Binding-site contacts:
Ligand atom C5 contacts residue ASN801 of chain 1.A at 3.6 Å.
Ligand atom C8 contacts residue GLN804 of chain 1.A at 4.0 Å.
Ligand atom C2 contacts residue SER803 of chain 1.A at 3.9 Å.
Ligand atom C2 contacts residue ASN801 of chain 1.A at 2.5 Å.
Ligand atom C4 contacts residue ASN801 of chain 1.A at 4.2 Å.
Ligand atom C1 contacts residue ASN801 of chain 1.A at 1.4 Å.
Ligand atom C3 contacts residue ASN801 of chain 1.A at 3.8 Å.
Ligand atom C7 contacts residue ASN801 of chain 1.A at 4.1 Å.
Ligand atom C7 contacts residue GLN804 of chain 1.A at 4.2 Å.
Ligand atom O5 contacts residue ASN801 of chain 1.A at 2.3 Å (h-bond).
Ligand atom N2 contacts residue SER803 of chain 1.A at 4.0 Å.
Ligand atom N2 contacts residue ASN801 of chain 1.A at 2.9 Å (h-bond).
Ligand atom C7 contacts residue SER803 of chain 1.A at 3.7 Å.
Ligand atom O7 contacts residue GLN804 of chain 1.A at 3.7 Å.
Ligand atom O7 contacts residue SER803 of chain 1.A at 3.2 Å (h-bond).

Sequence of chain 1.A:
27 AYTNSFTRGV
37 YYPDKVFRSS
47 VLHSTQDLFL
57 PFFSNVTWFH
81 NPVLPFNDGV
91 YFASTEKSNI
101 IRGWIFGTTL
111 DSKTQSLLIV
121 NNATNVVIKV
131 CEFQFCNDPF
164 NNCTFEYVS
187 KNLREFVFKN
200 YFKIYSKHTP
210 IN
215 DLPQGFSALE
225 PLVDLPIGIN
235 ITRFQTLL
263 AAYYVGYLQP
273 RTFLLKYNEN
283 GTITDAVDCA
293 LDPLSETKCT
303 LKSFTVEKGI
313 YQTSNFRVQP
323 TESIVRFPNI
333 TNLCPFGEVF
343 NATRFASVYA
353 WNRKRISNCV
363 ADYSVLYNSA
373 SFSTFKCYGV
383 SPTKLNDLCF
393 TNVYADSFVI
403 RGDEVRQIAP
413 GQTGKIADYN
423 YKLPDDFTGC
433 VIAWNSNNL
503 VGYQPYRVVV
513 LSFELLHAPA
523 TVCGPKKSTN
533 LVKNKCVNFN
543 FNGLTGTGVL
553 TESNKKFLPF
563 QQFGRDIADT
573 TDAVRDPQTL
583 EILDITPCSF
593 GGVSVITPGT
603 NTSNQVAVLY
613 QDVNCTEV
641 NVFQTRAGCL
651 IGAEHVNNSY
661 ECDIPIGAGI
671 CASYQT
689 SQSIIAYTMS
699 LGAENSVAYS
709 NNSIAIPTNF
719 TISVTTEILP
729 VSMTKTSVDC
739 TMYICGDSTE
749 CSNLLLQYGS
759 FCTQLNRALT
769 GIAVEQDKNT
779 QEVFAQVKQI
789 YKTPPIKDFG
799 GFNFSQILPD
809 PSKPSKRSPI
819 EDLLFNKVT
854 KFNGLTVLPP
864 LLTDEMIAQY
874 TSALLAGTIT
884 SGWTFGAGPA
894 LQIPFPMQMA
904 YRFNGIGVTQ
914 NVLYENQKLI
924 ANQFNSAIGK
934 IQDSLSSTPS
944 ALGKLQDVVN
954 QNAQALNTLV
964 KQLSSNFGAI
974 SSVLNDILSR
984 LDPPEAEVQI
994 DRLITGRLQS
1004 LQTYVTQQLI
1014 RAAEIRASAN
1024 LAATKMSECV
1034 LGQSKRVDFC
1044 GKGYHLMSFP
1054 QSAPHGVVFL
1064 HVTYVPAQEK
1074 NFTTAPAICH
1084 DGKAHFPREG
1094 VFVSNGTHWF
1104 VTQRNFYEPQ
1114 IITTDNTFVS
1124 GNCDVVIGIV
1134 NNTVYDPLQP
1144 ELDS

The protein below binds the small molecule below.
Small molecule (SMILES): CC(=O)N[C@@H]1[C@@H](O)[C@H](O)[C@@H](CO)O[C@H]1O